Binding-site contacts:
Ligand atom C4 contacts residue ASN265 of chain 2.D at 4.2 Å.
Ligand atom C8 contacts residue ASN301 of chain 2.D at 4.0 Å.
Ligand atom N2 contacts residue GLN263 of chain 2.D at 3.6 Å.
Ligand atom O5 contacts residue VAL414 of chain 2.D at 4.4 Å.
Ligand atom C4 contacts residue GLN263 of chain 2.D at 4.4 Å.
Ligand atom N2 contacts residue ASN265 of chain 2.D at 2.9 Å (h-bond).
Ligand atom O7 contacts residue ASN301 of chain 2.D at 3.9 Å.
Ligand atom C8 contacts residue ASN265 of chain 2.D at 4.3 Å.
Ligand atom O3 contacts residue GLN263 of chain 2.D at 4.3 Å.
Ligand atom C8 contacts residue SER303 of chain 2.D at 3.6 Å.
Ligand atom C8 contacts residue VAL302 of chain 2.D at 4.2 Å (hydrophobic).
Ligand atom O5 contacts residue ASN265 of chain 2.D at 2.3 Å (h-bond).
Ligand atom C1 contacts residue ASN265 of chain 2.D at 1.4 Å.
Ligand atom C5 contacts residue ASN265 of chain 2.D at 3.6 Å.
Ligand atom C3 contacts residue ASN265 of chain 2.D at 3.8 Å.
Ligand atom C1 contacts residue GLN263 of chain 2.D at 3.9 Å.
Ligand atom O5 contacts residue ARG412 of chain 2.D at 3.7 Å.
Ligand atom C6 contacts residue ARG412 of chain 2.D at 4.1 Å.
Ligand atom C7 contacts residue ASN265 of chain 2.D at 3.0 Å.
Ligand atom C5 contacts residue GLN263 of chain 2.D at 4.5 Å.
Ligand atom C3 contacts residue GLN263 of chain 2.D at 3.5 Å.
Ligand atom O6 contacts residue ARG412 of chain 2.D at 3.1 Å (salt-bridge).
Ligand atom C2 contacts residue ASN265 of chain 2.D at 2.5 Å.
Ligand atom C7 contacts residue ASN301 of chain 2.D at 4.5 Å.
Ligand atom C2 contacts residue GLN263 of chain 2.D at 3.9 Å.
Ligand atom O7 contacts residue ASN265 of chain 2.D at 2.8 Å (h-bond).

The protein below binds the small molecule below.
Small molecule (SMILES): CC(=O)N[C@H]1[C@H](O[C@H]2[C@H](O)[C@@H](NC(C)=O)CO[C@@H]2CO)O[C@H](CO)[C@@H](O)[C@@H]1O

Sequence of chain 2.D:
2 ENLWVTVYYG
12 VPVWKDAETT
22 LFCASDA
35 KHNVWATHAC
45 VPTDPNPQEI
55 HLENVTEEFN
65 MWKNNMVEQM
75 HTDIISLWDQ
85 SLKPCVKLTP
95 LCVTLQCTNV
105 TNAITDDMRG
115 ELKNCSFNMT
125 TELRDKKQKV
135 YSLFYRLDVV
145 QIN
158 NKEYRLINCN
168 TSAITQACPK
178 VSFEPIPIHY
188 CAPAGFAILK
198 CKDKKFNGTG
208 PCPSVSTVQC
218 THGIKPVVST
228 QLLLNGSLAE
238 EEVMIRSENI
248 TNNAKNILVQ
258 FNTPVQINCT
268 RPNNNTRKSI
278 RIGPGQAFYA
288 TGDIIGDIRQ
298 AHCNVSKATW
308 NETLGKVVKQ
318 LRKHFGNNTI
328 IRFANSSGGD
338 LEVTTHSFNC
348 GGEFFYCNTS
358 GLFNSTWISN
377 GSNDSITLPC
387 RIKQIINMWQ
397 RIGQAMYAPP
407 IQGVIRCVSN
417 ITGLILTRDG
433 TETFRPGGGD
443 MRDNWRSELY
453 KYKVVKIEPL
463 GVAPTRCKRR